Binding-site contacts:
Ligand atom C10 contacts residue GLU279 of chain 3.A at 4.1 Å.
Ligand atom C7 contacts residue ASN183 of chain 3.A at 3.5 Å.
Ligand atom C1 contacts residue ILE179 of chain 3.A at 4.2 Å (hydrophobic).
Ligand atom C2 contacts residue ASN183 of chain 3.A at 3.8 Å.
Ligand atom C contacts residue ASN183 of chain 3.A at 3.7 Å.
Ligand atom C5 contacts residue ASN183 of chain 3.A at 3.4 Å.
Ligand atom CL contacts residue LEU272 of chain 3.A at 3.9 Å.
Ligand atom C1 contacts residue GLU279 of chain 3.A at 3.9 Å.
Ligand atom C contacts residue MET275 of chain 3.A at 4.1 Å (hydrophobic).
Ligand atom C1 contacts residue ASN183 of chain 3.A at 3.8 Å.
Ligand atom C1 contacts residue MET275 of chain 3.A at 3.7 Å (hydrophobic).
Ligand atom C6 contacts residue ASN183 of chain 3.A at 3.7 Å.
Ligand atom CL contacts residue PHE185 of chain 3.A at 3.6 Å.
Ligand atom CL contacts residue MET275 of chain 3.A at 3.7 Å.
Ligand atom C3 contacts residue ASN183 of chain 3.A at 3.4 Å.
Ligand atom C4 contacts residue ASN183 of chain 3.A at 3.0 Å.
Ligand atom CL contacts residue TRP276 of chain 3.A at 3.4 Å.
Ligand atom C contacts residue TRP276 of chain 3.A at 4.5 Å (hydrophobic).
Ligand atom C2 contacts residue GLU279 of chain 3.A at 4.3 Å.

Sequence of chain 3.A:
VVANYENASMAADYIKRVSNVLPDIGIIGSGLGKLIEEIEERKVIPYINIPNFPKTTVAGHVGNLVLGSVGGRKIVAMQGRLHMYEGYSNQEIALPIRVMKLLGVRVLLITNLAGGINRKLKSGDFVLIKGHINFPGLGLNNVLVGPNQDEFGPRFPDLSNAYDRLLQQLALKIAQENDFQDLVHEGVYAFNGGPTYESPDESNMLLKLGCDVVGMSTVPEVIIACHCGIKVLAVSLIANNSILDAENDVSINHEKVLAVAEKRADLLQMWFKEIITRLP

This protein binds this small molecule.
Small molecule (SMILES): Clc1ccc(C2=CSC3=NCCN23)cc1